Binding-site contacts:
Ligand atom O5 contacts residue ASN99 of chain 1.C at 2.4 Å (h-bond).
Ligand atom C4 contacts residue ASN99 of chain 1.C at 4.2 Å.
Ligand atom C7 contacts residue THR101 of chain 1.C at 3.9 Å.
Ligand atom C2 contacts residue ASN99 of chain 1.C at 2.5 Å.
Ligand atom C5 contacts residue ASN99 of chain 1.C at 3.7 Å.
Ligand atom C1 contacts residue THR101 of chain 1.C at 4.1 Å.
Ligand atom C2 contacts residue THR101 of chain 1.C at 4.1 Å.
Ligand atom C8 contacts residue ASN99 of chain 1.C at 4.3 Å.
Ligand atom O7 contacts residue PHE97 of chain 1.C at 3.4 Å.
Ligand atom C3 contacts residue THR101 of chain 1.C at 4.5 Å.
Ligand atom C7 contacts residue ASN99 of chain 1.C at 3.9 Å.
Ligand atom C7 contacts residue PHE97 of chain 1.C at 3.8 Å (hydrophobic).
Ligand atom N2 contacts residue ASN99 of chain 1.C at 2.8 Å (h-bond).
Ligand atom C3 contacts residue ASN99 of chain 1.C at 3.8 Å.
Ligand atom O5 contacts residue PHE97 of chain 1.C at 3.9 Å.
Ligand atom O7 contacts residue ASN99 of chain 1.C at 4.4 Å.
Ligand atom C6 contacts residue PHE97 of chain 1.C at 3.4 Å (hydrophobic).
Ligand atom C1 contacts residue PHE97 of chain 1.C at 4.5 Å (hydrophobic).
Ligand atom C1 contacts residue ASN99 of chain 1.C at 1.4 Å.
Ligand atom N2 contacts residue THR101 of chain 1.C at 3.1 Å (h-bond).
Ligand atom C8 contacts residue PHE97 of chain 1.C at 3.6 Å (hydrophobic).
Ligand atom C5 contacts residue PHE97 of chain 1.C at 3.6 Å (hydrophobic).
Ligand atom C8 contacts residue THR101 of chain 1.C at 3.6 Å.

Sequence of chain 1.C:
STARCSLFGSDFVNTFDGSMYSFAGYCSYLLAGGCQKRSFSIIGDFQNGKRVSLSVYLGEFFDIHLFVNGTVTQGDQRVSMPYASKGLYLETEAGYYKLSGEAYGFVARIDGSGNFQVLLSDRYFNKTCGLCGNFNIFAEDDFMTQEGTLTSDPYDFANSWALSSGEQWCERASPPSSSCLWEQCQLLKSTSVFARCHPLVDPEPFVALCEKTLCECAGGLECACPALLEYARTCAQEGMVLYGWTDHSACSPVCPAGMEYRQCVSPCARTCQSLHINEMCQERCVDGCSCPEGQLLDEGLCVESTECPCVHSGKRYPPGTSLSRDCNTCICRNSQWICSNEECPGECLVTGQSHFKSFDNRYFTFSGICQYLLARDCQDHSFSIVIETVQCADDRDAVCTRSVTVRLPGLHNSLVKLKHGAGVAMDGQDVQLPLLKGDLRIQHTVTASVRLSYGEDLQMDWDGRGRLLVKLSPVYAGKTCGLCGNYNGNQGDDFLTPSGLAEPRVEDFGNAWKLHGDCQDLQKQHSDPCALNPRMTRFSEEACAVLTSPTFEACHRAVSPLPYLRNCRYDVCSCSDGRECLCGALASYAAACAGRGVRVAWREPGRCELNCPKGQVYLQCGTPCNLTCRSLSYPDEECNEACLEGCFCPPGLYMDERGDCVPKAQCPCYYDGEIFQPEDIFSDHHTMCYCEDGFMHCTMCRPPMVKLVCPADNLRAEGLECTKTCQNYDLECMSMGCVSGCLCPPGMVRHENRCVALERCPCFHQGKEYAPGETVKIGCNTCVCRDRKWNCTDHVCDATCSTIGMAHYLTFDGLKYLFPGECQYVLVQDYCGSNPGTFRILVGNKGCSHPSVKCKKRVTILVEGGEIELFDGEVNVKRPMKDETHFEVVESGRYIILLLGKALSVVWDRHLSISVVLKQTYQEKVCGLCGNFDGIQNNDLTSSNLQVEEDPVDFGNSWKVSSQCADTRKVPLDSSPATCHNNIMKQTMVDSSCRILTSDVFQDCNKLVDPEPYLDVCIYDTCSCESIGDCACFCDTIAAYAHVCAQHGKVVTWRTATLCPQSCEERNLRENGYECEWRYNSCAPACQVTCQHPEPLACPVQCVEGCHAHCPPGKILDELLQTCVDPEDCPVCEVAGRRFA

This small molecule binds to this protein.
Small molecule (SMILES): CC(=O)N[C@H]1[C@H](O[C@H]2[C@H](O)[C@@H](NC(C)=O)CO[C@@H]2CO)O[C@H](CO)[C@@H](O[C@@H]2O[C@H](CO)[C@@H](O)[C@H](O)[C@@H]2O)[C@@H]1O